Binding-site contacts:
Ligand atom CD contacts residue GLN24 of chain 1.A at 3.7 Å.
Ligand atom OE1 contacts residue TYR71 of chain 1.A at 2.9 Å (h-bond).
Ligand atom O1 contacts residue ARG68 of chain 1.A at 2.8 Å (salt-bridge).
Ligand atom CD1 contacts residue PHE19 of chain 1.A at 3.7 Å (hydrophobic).
Ligand atom CB contacts residue TYR71 of chain 1.A at 3.8 Å (hydrophobic).
Ligand atom CA contacts residue THR69 of chain 1.A at 3.8 Å.
Ligand atom CE2 contacts residue LEU26 of chain 1.A at 3.8 Å (hydrophobic).
Ligand atom CE1 contacts residue ARG68 of chain 1.A at 3.2 Å.
Ligand atom C1 contacts residue ARG68 of chain 1.A at 3.6 Å.
Ligand atom CZ contacts residue ARG68 of chain 1.A at 4.0 Å.
Ligand atom N contacts residue THR69 of chain 1.A at 3.0 Å (h-bond).
Ligand atom O1 contacts residue THR69 of chain 1.A at 3.8 Å.
Ligand atom O2 contacts residue ARG68 of chain 1.A at 3.0 Å (salt-bridge).
Ligand atom CG2 contacts residue ILE78 of chain 1.A at 3.9 Å (hydrophobic).
Ligand atom CG contacts residue PHE19 of chain 1.A at 3.8 Å (hydrophobic).
Ligand atom CZ contacts residue LEU26 of chain 1.A at 3.8 Å (hydrophobic).
Ligand atom CD1 contacts residue PHE19 of chain 1.A at 4.1 Å (hydrophobic).
Ligand atom O2 contacts residue THR69 of chain 1.A at 3.5 Å.
Ligand atom CD1 contacts residue LEU60 of chain 1.A at 3.6 Å (hydrophobic).
Ligand atom CE1 contacts residue THR69 of chain 1.A at 4.0 Å.
Ligand atom O contacts residue TYR71 of chain 1.A at 3.8 Å.
Ligand atom CA contacts residue THR69 of chain 1.A at 3.8 Å.
Ligand atom OE1 contacts residue ARG70 of chain 1.A at 3.5 Å.
Ligand atom CD contacts residue TYR71 of chain 1.A at 3.6 Å (hydrophobic).
Ligand atom O3 contacts residue THR69 of chain 1.A at 3.3 Å.
Ligand atom O contacts residue GLN24 of chain 1.A at 4.1 Å.
Ligand atom CG contacts residue TYR71 of chain 1.A at 3.4 Å (hydrophobic).
Ligand atom CD2 contacts residue GLN24 of chain 1.A at 3.9 Å.
Ligand atom C contacts residue THR69 of chain 1.A at 3.9 Å.
Ligand atom CG2 contacts residue ARG62 of chain 1.A at 3.9 Å.
Ligand atom CB contacts residue THR69 of chain 1.A at 3.5 Å.
Ligand atom CD1 contacts residue THR69 of chain 1.A at 3.6 Å.
Ligand atom CE2 contacts residue GLU25 of chain 1.A at 3.9 Å.
Ligand atom C1 contacts residue THR69 of chain 1.A at 3.7 Å.
Ligand atom C4 contacts residue THR69 of chain 1.A at 4.0 Å.
Ligand atom CD1 contacts residue ARG68 of chain 1.A at 3.7 Å.
Ligand atom CD contacts residue TYR71 of chain 1.A at 3.7 Å (hydrophobic).
Ligand atom OE1 contacts residue GLN24 of chain 1.A at 3.1 Å (h-bond).
Ligand atom CE1 contacts residue PHE19 of chain 1.A at 4.0 Å (hydrophobic).
Ligand atom CB contacts residue ILE78 of chain 1.A at 4.0 Å (hydrophobic).

The protein below binds the small molecule below.
Small molecule (SMILES): CC[C@H](C)[C@H](NC(=O)[C@H](CCC(=O)O)NC(=O)[C@H](CCC(=O)O)NC(=O)[C@H](Cc1ccccc1)NC(=O)CCC(=O)O)C(=O)N1CCC[C@H]1C=O

Sequence of chain 1.A:
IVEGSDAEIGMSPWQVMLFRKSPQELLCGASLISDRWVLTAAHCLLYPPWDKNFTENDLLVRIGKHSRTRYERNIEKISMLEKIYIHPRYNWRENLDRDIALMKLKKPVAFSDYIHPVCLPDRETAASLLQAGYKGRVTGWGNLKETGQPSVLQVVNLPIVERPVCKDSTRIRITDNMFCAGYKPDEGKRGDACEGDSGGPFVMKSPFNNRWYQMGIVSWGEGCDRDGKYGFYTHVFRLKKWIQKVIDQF